Sequence of chain 4.B:
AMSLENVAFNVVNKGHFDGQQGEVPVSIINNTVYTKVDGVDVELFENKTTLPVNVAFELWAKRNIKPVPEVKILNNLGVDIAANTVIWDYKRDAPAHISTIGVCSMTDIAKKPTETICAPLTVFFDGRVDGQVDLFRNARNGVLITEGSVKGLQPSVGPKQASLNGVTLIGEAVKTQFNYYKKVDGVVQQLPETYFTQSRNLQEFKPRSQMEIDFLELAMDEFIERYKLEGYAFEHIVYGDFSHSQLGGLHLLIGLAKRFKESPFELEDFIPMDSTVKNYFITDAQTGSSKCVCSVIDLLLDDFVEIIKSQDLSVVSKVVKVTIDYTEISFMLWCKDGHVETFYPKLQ

Binding-site contacts:
Ligand atom O2 contacts residue GLY149 of chain 4.B at 2.9 Å (h-bond).
Ligand atom C4 contacts residue VAL134 of chain 4.B at 4.4 Å (hydrophobic).
Ligand atom C5 contacts residue VAL134 of chain 4.B at 3.9 Å (hydrophobic).
Ligand atom N2 contacts residue GLY128 of chain 4.B at 3.7 Å.
Ligand atom O1 contacts residue ILE146 of chain 4.B at 4.4 Å.
Ligand atom C3 contacts residue THR147 of chain 4.B at 4.2 Å.
Ligand atom N1 contacts residue THR147 of chain 4.B at 3.6 Å.
Ligand atom C9 contacts residue VAL134 of chain 4.B at 4.0 Å (hydrophobic).
Ligand atom C8 contacts residue VAL134 of chain 4.B at 4.2 Å (hydrophobic).
Ligand atom C3 contacts residue SER150 of chain 4.B at 3.2 Å.
Ligand atom N1 contacts residue GLY128 of chain 4.B at 4.0 Å.
Ligand atom C6 contacts residue VAL134 of chain 4.B at 3.9 Å (hydrophobic).
Ligand atom C9 contacts residue GLY128 of chain 4.B at 4.1 Å.
Ligand atom C2 contacts residue THR147 of chain 4.B at 4.2 Å.
Ligand atom O1 contacts residue ARG129 of chain 4.B at 3.3 Å (salt-bridge).
Ligand atom O2 contacts residue THR147 of chain 4.B at 4.4 Å.
Ligand atom C10 contacts residue GLY128 of chain 4.B at 4.2 Å.
Ligand atom C2 contacts residue GLY128 of chain 4.B at 4.4 Å.
Ligand atom N2 contacts residue VAL134 of chain 4.B at 4.2 Å.
Ligand atom O1 contacts residue GLY128 of chain 4.B at 2.8 Å (h-bond).
Ligand atom C1 contacts residue THR147 of chain 4.B at 3.9 Å.
Ligand atom C4 contacts residue SER150 of chain 4.B at 3.2 Å.
Ligand atom C4 contacts residue VAL151 of chain 4.B at 3.7 Å (hydrophobic).
Ligand atom C10 contacts residue VAL134 of chain 4.B at 3.8 Å (hydrophobic).
Ligand atom N1 contacts residue GLU148 of chain 4.B at 2.9 Å (salt-bridge).
Ligand atom C1 contacts residue GLY149 of chain 4.B at 3.6 Å.
Ligand atom C3 contacts residue VAL151 of chain 4.B at 3.9 Å (hydrophobic).
Ligand atom N1 contacts residue GLY149 of chain 4.B at 3.8 Å.
Ligand atom O1 contacts residue GLU148 of chain 4.B at 3.5 Å (salt-bridge).
Ligand atom C7 contacts residue VAL134 of chain 4.B at 4.1 Å (hydrophobic).
Ligand atom O1 contacts residue THR147 of chain 4.B at 3.5 Å.
Ligand atom O2 contacts residue GLU148 of chain 4.B at 3.8 Å.
Ligand atom C3 contacts residue GLY149 of chain 4.B at 4.1 Å.
Ligand atom C1 contacts residue GLU148 of chain 4.B at 3.7 Å.

This small molecule binds to this protein.
Small molecule (SMILES): O=C(NO)c1ccc2ccccc2n1